Sequence of chain 4.A:
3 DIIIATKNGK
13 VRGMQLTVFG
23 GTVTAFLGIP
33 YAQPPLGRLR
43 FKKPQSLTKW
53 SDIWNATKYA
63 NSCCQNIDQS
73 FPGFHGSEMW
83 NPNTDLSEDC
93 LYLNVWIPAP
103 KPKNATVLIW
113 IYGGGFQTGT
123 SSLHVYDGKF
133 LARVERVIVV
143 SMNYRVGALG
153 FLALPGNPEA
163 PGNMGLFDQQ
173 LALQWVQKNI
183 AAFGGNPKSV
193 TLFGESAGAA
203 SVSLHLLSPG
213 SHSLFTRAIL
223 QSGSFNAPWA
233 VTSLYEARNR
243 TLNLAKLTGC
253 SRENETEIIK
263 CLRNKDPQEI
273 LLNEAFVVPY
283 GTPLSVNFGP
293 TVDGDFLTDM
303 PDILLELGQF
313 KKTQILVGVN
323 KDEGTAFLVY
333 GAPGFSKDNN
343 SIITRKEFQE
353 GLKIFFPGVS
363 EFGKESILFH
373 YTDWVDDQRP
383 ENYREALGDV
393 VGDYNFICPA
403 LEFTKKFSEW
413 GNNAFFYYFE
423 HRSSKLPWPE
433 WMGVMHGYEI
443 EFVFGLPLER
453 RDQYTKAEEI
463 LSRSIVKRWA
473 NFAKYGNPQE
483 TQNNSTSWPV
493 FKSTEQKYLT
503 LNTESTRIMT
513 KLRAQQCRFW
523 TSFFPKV

A protein and the small-molecule ligand that binds it are described below.
Small molecule (SMILES): CC(=O)N[C@H]1[C@H](O[C@H]2[C@H](O)[C@@H](NC(C)=O)CO[C@@H]2CO[C@H]2O[C@@H](C)[C@@H](O)[C@@H](O)[C@@H]2O)O[C@H](CO)[C@@H](O)[C@@H]1O

Binding-site contacts:
Ligand atom C1 contacts residue SER338 of chain 4.A at 4.0 Å.
Ligand atom O5 contacts residue SER338 of chain 4.A at 4.1 Å.
Ligand atom C6 contacts residue SER338 of chain 4.A at 3.6 Å.
Ligand atom C7 contacts residue GLY336 of chain 4.A at 4.2 Å.
Ligand atom C7 contacts residue ASN342 of chain 4.A at 4.4 Å.
Ligand atom C3 contacts residue GLY336 of chain 4.A at 4.1 Å.
Ligand atom O7 contacts residue PRO335 of chain 4.A at 3.8 Å.
Ligand atom O4 contacts residue GLY336 of chain 4.A at 3.8 Å.
Ligand atom O5 contacts residue SER338 of chain 4.A at 3.4 Å.
Ligand atom O5 contacts residue ASN341 of chain 4.A at 2.1 Å (h-bond).
Ligand atom O7 contacts residue ASN342 of chain 4.A at 3.4 Å (h-bond).
Ligand atom C6 contacts residue SER338 of chain 4.A at 3.8 Å.
Ligand atom O7 contacts residue ASN341 of chain 4.A at 3.9 Å.
Ligand atom C2 contacts residue ASN341 of chain 4.A at 2.6 Å.
Ligand atom C6 contacts residue PHE337 of chain 4.A at 3.8 Å (hydrophobic).
Ligand atom C5 contacts residue SER338 of chain 4.A at 3.7 Å.
Ligand atom C5 contacts residue PHE337 of chain 4.A at 4.1 Å (hydrophobic).
Ligand atom C4 contacts residue ASN341 of chain 4.A at 4.2 Å.
Ligand atom O7 contacts residue SER343 of chain 4.A at 3.9 Å.
Ligand atom O7 contacts residue GLY336 of chain 4.A at 3.1 Å (h-bond).
Ligand atom C1 contacts residue GLY336 of chain 4.A at 4.3 Å.
Ligand atom C6 contacts residue ASP340 of chain 4.A at 4.0 Å.
Ligand atom O7 contacts residue ILE344 of chain 4.A at 4.1 Å.
Ligand atom C5 contacts residue ASN341 of chain 4.A at 3.4 Å.
Ligand atom C5 contacts residue ASN341 of chain 4.A at 4.3 Å.
Ligand atom C8 contacts residue ASN341 of chain 4.A at 3.4 Å.
Ligand atom C5 contacts residue GLY336 of chain 4.A at 4.1 Å.
Ligand atom C3 contacts residue ASN341 of chain 4.A at 3.8 Å.
Ligand atom C6 contacts residue ASN341 of chain 4.A at 4.1 Å.
Ligand atom O7 contacts residue ALA334 of chain 4.A at 4.3 Å.
Ligand atom C6 contacts residue ASN341 of chain 4.A at 4.5 Å.
Ligand atom N2 contacts residue ASN341 of chain 4.A at 3.3 Å (h-bond).
Ligand atom C1 contacts residue ASN341 of chain 4.A at 1.4 Å.
Ligand atom C7 contacts residue ASN341 of chain 4.A at 3.4 Å.